The protein below binds the small molecule below.
Small molecule (SMILES): CC(=O)N[C@@H]1[C@@H](O)[C@H](O[C@@H]2OC(C(=O)O)=C[C@H](O)[C@H]2O)[C@@H](CO)O[C@@H]1O

Sequence of chain 1.B:
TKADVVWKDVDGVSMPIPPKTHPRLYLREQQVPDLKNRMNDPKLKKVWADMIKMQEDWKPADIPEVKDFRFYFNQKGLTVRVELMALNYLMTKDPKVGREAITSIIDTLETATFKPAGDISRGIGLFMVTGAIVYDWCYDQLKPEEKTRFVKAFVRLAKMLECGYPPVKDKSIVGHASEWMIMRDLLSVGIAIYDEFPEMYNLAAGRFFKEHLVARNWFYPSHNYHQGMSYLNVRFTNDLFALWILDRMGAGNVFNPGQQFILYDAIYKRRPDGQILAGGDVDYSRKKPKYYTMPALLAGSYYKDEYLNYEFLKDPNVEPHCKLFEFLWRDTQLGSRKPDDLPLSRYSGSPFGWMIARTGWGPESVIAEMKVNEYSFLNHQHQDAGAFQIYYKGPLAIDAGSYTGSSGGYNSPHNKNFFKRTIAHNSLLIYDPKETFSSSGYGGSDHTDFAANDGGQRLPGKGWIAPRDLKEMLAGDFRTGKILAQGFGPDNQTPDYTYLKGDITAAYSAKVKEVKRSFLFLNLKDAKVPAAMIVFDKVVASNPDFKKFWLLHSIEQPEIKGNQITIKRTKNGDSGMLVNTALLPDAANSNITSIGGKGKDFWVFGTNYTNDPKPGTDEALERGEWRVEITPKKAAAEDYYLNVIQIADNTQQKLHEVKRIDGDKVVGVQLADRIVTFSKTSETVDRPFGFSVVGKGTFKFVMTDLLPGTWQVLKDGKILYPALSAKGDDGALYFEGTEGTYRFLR

Binding-site contacts:
Ligand atom O3 contacts residue HIS179 of chain 1.B at 3.2 Å (h-bond).
Ligand atom O3 contacts residue ASN382 of chain 1.B at 3.1 Å (h-bond).
Ligand atom C6 contacts residue ASN414 of chain 1.B at 3.7 Å.
Ligand atom C6 contacts residue HIS383 of chain 1.B at 3.6 Å.
Ligand atom O5 contacts residue TYR234 of chain 1.B at 3.4 Å (h-bond).
Ligand atom O5 contacts residue TYR406 of chain 1.B at 3.5 Å (h-bond).
Ligand atom O6A contacts residue GLU182 of chain 1.B at 3.7 Å.
Ligand atom C5 contacts residue TYR234 of chain 1.B at 3.4 Å (hydrophobic).
Ligand atom O2 contacts residue TYR234 of chain 1.B at 3.2 Å (h-bond).
Ligand atom O2 contacts residue TYR406 of chain 1.B at 2.8 Å (h-bond).
Ligand atom O6B contacts residue ARG125 of chain 1.B at 2.9 Å (salt-bridge).
Ligand atom O7 contacts residue ASN382 of chain 1.B at 3.1 Å (h-bond).
Ligand atom N2 contacts residue ASN382 of chain 1.B at 3.3 Å (h-bond).
Ligand atom O4 contacts residue HIS179 of chain 1.B at 3.5 Å (h-bond).
Ligand atom O3 contacts residue HIS383 of chain 1.B at 3.7 Å.
Ligand atom O6 contacts residue GLY447 of chain 1.B at 3.1 Å (h-bond).
Ligand atom C5 contacts residue PO41 of chain 1.Q at 3.7 Å.
Ligand atom C7 contacts residue ASN382 of chain 1.B at 2.8 Å.
Ligand atom O7 contacts residue TYR413 of chain 1.B at 3.4 Å (h-bond).
Ligand atom O6B contacts residue PO41 of chain 1.Q at 3.5 Å (h-bond).
Ligand atom O6A contacts residue ARG238 of chain 1.B at 2.8 Å (salt-bridge).
Ligand atom C4 contacts residue ASP122 of chain 1.B at 3.7 Å.
Ligand atom C2 contacts residue ASN382 of chain 1.B at 3.6 Å.
Ligand atom O5 contacts residue HIS383 of chain 1.B at 3.2 Å (h-bond).
Ligand atom O2 contacts residue PO41 of chain 1.Q at 3.2 Å (h-bond).
Ligand atom O5 contacts residue GLY446 of chain 1.B at 3.4 Å.
Ligand atom O5 contacts residue GLY447 of chain 1.B at 3.3 Å (h-bond).
Ligand atom O6A contacts residue HIS383 of chain 1.B at 2.7 Å (h-bond).
Ligand atom O6A contacts residue TYR234 of chain 1.B at 3.3 Å.
Ligand atom O6 contacts residue ASN414 of chain 1.B at 3.2 Å (h-bond).
Ligand atom C1 contacts residue TYR406 of chain 1.B at 3.5 Å (hydrophobic).
Ligand atom C3 contacts residue ASP122 of chain 1.B at 3.4 Å.
Ligand atom O3 contacts residue ASP122 of chain 1.B at 3.1 Å (salt-bridge).
Ligand atom O6B contacts residue TYR234 of chain 1.B at 3.3 Å.
Ligand atom C3 contacts residue PO41 of chain 1.Q at 3.5 Å.
Ligand atom O6B contacts residue GLU182 of chain 1.B at 2.7 Å (salt-bridge).
Ligand atom C6 contacts residue TYR234 of chain 1.B at 3.1 Å (hydrophobic).
Ligand atom C8 contacts residue GLY178 of chain 1.B at 3.7 Å.
Ligand atom C6 contacts residue GLU182 of chain 1.B at 3.6 Å.
Ligand atom C4 contacts residue PO41 of chain 1.Q at 3.1 Å.